The protein below binds the small molecule below.
Small molecule (SMILES): COc1ccccc1[C@H](C[N+](=O)[O-])c1c(-c2ccccc2)[nH]c2ccccc12

Binding-site contacts:
Ligand atom C25 contacts residue ILE71 of chain 1.D at 4.2 Å (hydrophobic).
Ligand atom C18 contacts residue PHE93 of chain 1.D at 4.3 Å (hydrophobic).
Ligand atom C18 contacts residue ALA150 of chain 1.D at 4.0 Å (hydrophobic).
Ligand atom C17 contacts residue GLY96 of chain 1.D at 3.3 Å.
Ligand atom C19 contacts residue GLY96 of chain 1.D at 4.1 Å.
Ligand atom N22 contacts residue GLY97 of chain 1.D at 3.0 Å.
Ligand atom C28 contacts residue GLY97 of chain 1.D at 4.3 Å.
Ligand atom C23 contacts residue PHE93 of chain 1.D at 3.5 Å (hydrophobic).
Ligand atom C16 contacts residue GLY96 of chain 1.D at 3.8 Å.
Ligand atom C21 contacts residue GLY97 of chain 1.D at 3.9 Å.
Ligand atom C15 contacts residue PHE93 of chain 1.D at 3.7 Å (hydrophobic).
Ligand atom C17 contacts residue PHE93 of chain 1.D at 3.3 Å (hydrophobic).
Ligand atom C18 contacts residue GLY96 of chain 1.D at 3.5 Å.
Ligand atom C4 contacts residue TRP143 of chain 1.D at 4.1 Å (hydrophobic).
Ligand atom C23 contacts residue GLY97 of chain 1.D at 3.7 Å.
Ligand atom C14 contacts residue GLY97 of chain 1.D at 3.9 Å.
Ligand atom C28 contacts residue PHE93 of chain 1.D at 3.9 Å (hydrophobic).
Ligand atom C5 contacts residue LEU67 of chain 1.D at 2.6 Å (hydrophobic).
Ligand atom C6 contacts residue LEU67 of chain 1.D at 2.6 Å (hydrophobic).
Ligand atom C1 contacts residue ILE147 of chain 1.D at 2.4 Å (hydrophobic).
Ligand atom C26 contacts residue ILE71 of chain 1.D at 4.0 Å (hydrophobic).
Ligand atom C16 contacts residue GLY97 of chain 1.D at 3.3 Å.
Ligand atom C7 contacts residue LEU67 of chain 1.D at 4.0 Å (hydrophobic).
Ligand atom C24 contacts residue PHE93 of chain 1.D at 3.8 Å (hydrophobic).
Ligand atom C16 contacts residue PHE93 of chain 1.D at 3.9 Å (hydrophobic).
Ligand atom C18 contacts residue GLY97 of chain 1.D at 3.7 Å.
Ligand atom C19 contacts residue ILE147 of chain 1.D at 4.2 Å (hydrophobic).
Ligand atom C15 contacts residue GLY97 of chain 1.D at 3.1 Å.
Ligand atom C14 contacts residue PHE93 of chain 1.D at 4.0 Å (hydrophobic).
Ligand atom N11 contacts residue PHE93 of chain 1.D at 4.2 Å.
Ligand atom C20 contacts residue ILE147 of chain 1.D at 3.7 Å (hydrophobic).
Ligand atom C4 contacts residue LEU67 of chain 1.D at 3.9 Å (hydrophobic).
Ligand atom N22 contacts residue PHE93 of chain 1.D at 2.8 Å (h-bond).
Ligand atom C17 contacts residue GLY97 of chain 1.D at 3.0 Å.
Ligand atom C24 contacts residue LYS94 of chain 1.D at 4.0 Å.
Ligand atom O2 contacts residue ILE147 of chain 1.D at 3.1 Å.
Ligand atom C20 contacts residue ALA150 of chain 1.D at 4.2 Å (hydrophobic).
Ligand atom C1 contacts residue TRP143 of chain 1.D at 4.2 Å (hydrophobic).
Ligand atom C19 contacts residue VAL151 of chain 1.D at 4.3 Å (hydrophobic).
Ligand atom C19 contacts residue ALA150 of chain 1.D at 3.5 Å (hydrophobic).

Sequence of chain 1.D:
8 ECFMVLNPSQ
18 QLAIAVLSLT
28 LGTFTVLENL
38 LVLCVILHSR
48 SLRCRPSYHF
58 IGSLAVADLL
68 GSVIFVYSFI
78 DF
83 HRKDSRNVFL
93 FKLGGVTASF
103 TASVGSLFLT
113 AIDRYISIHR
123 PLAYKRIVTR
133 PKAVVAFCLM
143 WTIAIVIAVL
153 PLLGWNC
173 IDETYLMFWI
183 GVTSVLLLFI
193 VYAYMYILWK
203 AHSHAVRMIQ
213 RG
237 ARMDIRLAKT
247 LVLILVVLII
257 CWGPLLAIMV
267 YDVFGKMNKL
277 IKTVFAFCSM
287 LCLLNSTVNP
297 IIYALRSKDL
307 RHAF